Binding-site contacts:
Ligand atom C3 contacts residue ASN400 of chain 1.G at 3.6 Å.
Ligand atom O5 contacts residue ASN400 of chain 1.G at 2.4 Å (h-bond).
Ligand atom C8 contacts residue THR387 of chain 1.G at 3.7 Å.
Ligand atom C2 contacts residue ASN400 of chain 1.G at 2.3 Å.
Ligand atom O7 contacts residue THR387 of chain 1.G at 4.3 Å.
Ligand atom C8 contacts residue ASN400 of chain 1.G at 3.8 Å.
Ligand atom C7 contacts residue THR402 of chain 1.G at 4.4 Å.
Ligand atom C7 contacts residue ASN400 of chain 1.G at 3.2 Å.
Ligand atom N2 contacts residue THR402 of chain 1.G at 3.7 Å.
Ligand atom C1 contacts residue THR402 of chain 1.G at 3.6 Å.
Ligand atom C7 contacts residue THR387 of chain 1.G at 4.4 Å.
Ligand atom C8 contacts residue VAL386 of chain 1.G at 4.4 Å (hydrophobic).
Ligand atom C1 contacts residue ASN400 of chain 1.G at 1.4 Å.
Ligand atom C5 contacts residue ASN400 of chain 1.G at 3.6 Å.
Ligand atom O7 contacts residue ASN400 of chain 1.G at 3.1 Å (h-bond).
Ligand atom N2 contacts residue ASN400 of chain 1.G at 2.9 Å (h-bond).
Ligand atom C2 contacts residue THR402 of chain 1.G at 4.1 Å.
Ligand atom C3 contacts residue THR402 of chain 1.G at 4.4 Å.
Ligand atom C4 contacts residue ASN400 of chain 1.G at 4.1 Å.

This protein binds this small molecule.
Small molecule (SMILES): CC(=O)N[C@@H]1[C@@H](O)[C@H](O)[C@@H](CO)O[C@H]1O

Sequence of chain 1.G:
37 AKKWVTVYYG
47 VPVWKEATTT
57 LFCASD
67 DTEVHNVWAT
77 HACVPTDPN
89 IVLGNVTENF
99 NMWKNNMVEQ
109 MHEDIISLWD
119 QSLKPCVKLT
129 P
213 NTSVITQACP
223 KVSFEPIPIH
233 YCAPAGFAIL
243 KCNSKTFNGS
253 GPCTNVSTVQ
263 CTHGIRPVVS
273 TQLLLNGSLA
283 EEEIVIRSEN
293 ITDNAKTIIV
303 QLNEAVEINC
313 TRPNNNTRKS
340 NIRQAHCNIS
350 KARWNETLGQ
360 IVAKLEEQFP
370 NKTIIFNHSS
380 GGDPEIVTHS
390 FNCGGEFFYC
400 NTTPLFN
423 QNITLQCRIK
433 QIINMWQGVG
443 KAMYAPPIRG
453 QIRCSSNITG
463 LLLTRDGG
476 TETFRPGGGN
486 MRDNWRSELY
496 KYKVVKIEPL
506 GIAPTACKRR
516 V